The protein below binds the small molecule below.
Small molecule (SMILES): N[C@@H](CCC(=O)O)C(=O)O

Sequence of chain 1.A:
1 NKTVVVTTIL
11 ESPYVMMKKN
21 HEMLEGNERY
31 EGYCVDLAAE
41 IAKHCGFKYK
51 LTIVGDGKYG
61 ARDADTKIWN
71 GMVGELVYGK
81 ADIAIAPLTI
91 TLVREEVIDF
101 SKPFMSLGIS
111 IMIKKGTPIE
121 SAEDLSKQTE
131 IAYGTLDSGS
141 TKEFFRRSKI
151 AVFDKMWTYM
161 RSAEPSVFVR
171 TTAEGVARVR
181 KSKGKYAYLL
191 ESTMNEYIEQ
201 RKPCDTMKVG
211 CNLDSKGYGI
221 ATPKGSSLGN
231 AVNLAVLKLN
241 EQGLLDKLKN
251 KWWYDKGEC

Binding-site contacts:
Ligand atom CD contacts residue LEU136 of chain 1.A at 4.3 Å (hydrophobic).
Ligand atom O contacts residue GLY139 of chain 1.A at 3.2 Å.
Ligand atom OXT contacts residue PRO87 of chain 1.A at 3.7 Å.
Ligand atom CA contacts residue PRO87 of chain 1.A at 4.2 Å (hydrophobic).
Ligand atom CB contacts residue GLU191 of chain 1.A at 4.1 Å.
Ligand atom OE1 contacts residue GLU191 of chain 1.A at 3.9 Å.
Ligand atom N contacts residue TYR59 of chain 1.A at 4.2 Å.
Ligand atom CA contacts residue GLU191 of chain 1.A at 3.4 Å.
Ligand atom CD contacts residue THR141 of chain 1.A at 3.2 Å.
Ligand atom OE2 contacts residue LEU136 of chain 1.A at 4.2 Å.
Ligand atom O contacts residue ARG94 of chain 1.A at 2.6 Å (salt-bridge).
Ligand atom C contacts residue TYR59 of chain 1.A at 3.6 Å (hydrophobic).
Ligand atom C contacts residue SER140 of chain 1.A at 3.3 Å.
Ligand atom CA contacts residue TYR59 of chain 1.A at 4.0 Å (hydrophobic).
Ligand atom N contacts residue TYR218 of chain 1.A at 3.7 Å.
Ligand atom O contacts residue SER140 of chain 1.A at 2.8 Å (h-bond).
Ligand atom O contacts residue TYR59 of chain 1.A at 3.4 Å.
Ligand atom OXT contacts residue SER140 of chain 1.A at 3.9 Å.
Ligand atom OE2 contacts residue SER140 of chain 1.A at 3.5 Å (h-bond).
Ligand atom OXT contacts residue LEU88 of chain 1.A at 3.5 Å.
Ligand atom OXT contacts residue TYR59 of chain 1.A at 3.5 Å.
Ligand atom CA contacts residue SER140 of chain 1.A at 3.2 Å.
Ligand atom N contacts residue PRO87 of chain 1.A at 3.1 Å (h-bond).
Ligand atom OXT contacts residue ARG94 of chain 1.A at 2.7 Å (salt-bridge).
Ligand atom CA contacts residue THR89 of chain 1.A at 3.5 Å.
Ligand atom OE1 contacts residue LEU190 of chain 1.A at 4.2 Å.
Ligand atom OE2 contacts residue THR141 of chain 1.A at 3.1 Å (h-bond).
Ligand atom CD contacts residue GLU191 of chain 1.A at 4.0 Å.
Ligand atom CG contacts residue GLU191 of chain 1.A at 3.5 Å.
Ligand atom OE2 contacts residue GLY139 of chain 1.A at 3.7 Å.
Ligand atom CB contacts residue TYR59 of chain 1.A at 3.5 Å (hydrophobic).
Ligand atom OE1 contacts residue THR141 of chain 1.A at 2.7 Å (h-bond).
Ligand atom CB contacts residue LEU136 of chain 1.A at 4.2 Å (hydrophobic).
Ligand atom N contacts residue GLU191 of chain 1.A at 2.8 Å (salt-bridge).
Ligand atom C contacts residue THR89 of chain 1.A at 3.8 Å.
Ligand atom N contacts residue THR89 of chain 1.A at 2.9 Å (h-bond).
Ligand atom OXT contacts residue THR89 of chain 1.A at 3.0 Å (h-bond).
Ligand atom C contacts residue ARG94 of chain 1.A at 3.2 Å.
Ligand atom CG contacts residue LEU136 of chain 1.A at 4.2 Å (hydrophobic).
Ligand atom N contacts residue SER140 of chain 1.A at 4.0 Å.